A protein and the small-molecule ligand that binds it are described below.
Small molecule (SMILES): CC(=O)N[C@@H]1[C@@H](O)[C@H](O)[C@@H](CO)O[C@H]1O

Binding-site contacts:
Ligand atom C1 contacts residue ASN340 of chain 1.B at 1.4 Å.
Ligand atom C3 contacts residue ASN340 of chain 1.B at 3.8 Å.
Ligand atom C8 contacts residue ASN340 of chain 1.B at 4.3 Å.
Ligand atom C4 contacts residue ASN340 of chain 1.B at 4.2 Å.
Ligand atom C5 contacts residue ASN340 of chain 1.B at 3.7 Å.
Ligand atom C7 contacts residue ASN340 of chain 1.B at 4.0 Å.
Ligand atom O5 contacts residue ASN340 of chain 1.B at 2.4 Å (h-bond).
Ligand atom N2 contacts residue ASN340 of chain 1.B at 2.9 Å (h-bond).
Ligand atom C2 contacts residue ASN340 of chain 1.B at 2.5 Å.
Ligand atom O6 contacts residue ASN340 of chain 1.B at 4.4 Å.

Sequence of chain 1.B:
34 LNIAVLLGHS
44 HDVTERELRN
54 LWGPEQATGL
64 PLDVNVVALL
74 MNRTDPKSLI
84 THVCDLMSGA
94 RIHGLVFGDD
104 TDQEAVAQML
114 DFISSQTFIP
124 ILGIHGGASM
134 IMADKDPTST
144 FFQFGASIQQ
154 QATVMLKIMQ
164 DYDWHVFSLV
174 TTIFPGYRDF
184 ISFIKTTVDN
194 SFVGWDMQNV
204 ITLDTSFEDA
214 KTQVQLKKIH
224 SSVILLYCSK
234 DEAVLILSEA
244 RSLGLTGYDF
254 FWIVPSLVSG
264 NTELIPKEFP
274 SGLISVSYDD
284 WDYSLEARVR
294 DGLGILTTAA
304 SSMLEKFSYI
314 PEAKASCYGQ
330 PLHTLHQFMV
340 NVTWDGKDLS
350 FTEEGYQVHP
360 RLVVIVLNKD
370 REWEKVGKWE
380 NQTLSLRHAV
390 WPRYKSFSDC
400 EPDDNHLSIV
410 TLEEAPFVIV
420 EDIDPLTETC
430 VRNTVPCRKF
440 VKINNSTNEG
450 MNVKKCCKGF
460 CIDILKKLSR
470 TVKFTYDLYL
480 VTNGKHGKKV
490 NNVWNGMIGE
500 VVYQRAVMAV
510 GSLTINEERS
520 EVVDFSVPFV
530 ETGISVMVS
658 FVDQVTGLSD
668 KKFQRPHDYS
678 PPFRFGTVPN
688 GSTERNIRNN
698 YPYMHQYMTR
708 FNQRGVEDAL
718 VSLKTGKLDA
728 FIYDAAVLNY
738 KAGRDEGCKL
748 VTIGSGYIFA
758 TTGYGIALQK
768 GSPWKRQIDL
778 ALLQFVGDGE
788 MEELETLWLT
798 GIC